Sequence of chain 1.B:
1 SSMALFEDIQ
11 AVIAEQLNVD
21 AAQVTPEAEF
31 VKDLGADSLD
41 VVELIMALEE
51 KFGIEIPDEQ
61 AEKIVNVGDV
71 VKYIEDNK

A small-molecule ligand and the protein it binds are described below.
Small molecule (SMILES): CCCC(=O)SCCNC(=O)CCNC(=O)[C@@H](O)C(C)(C)COP(=O)(O)O

Sequence of chain 1.A:
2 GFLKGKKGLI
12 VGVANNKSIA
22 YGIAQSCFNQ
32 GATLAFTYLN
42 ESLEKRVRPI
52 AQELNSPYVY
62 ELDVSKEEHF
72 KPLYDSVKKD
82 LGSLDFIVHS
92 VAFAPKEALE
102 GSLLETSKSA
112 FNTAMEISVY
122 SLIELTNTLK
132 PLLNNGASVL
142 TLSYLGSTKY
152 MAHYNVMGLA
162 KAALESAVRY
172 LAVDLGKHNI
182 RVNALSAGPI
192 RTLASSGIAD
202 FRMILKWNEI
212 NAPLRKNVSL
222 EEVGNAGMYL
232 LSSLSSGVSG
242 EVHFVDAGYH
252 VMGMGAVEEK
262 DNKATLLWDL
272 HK

Binding-site contacts:
Ligand atom C1 contacts residue TYR155 of chain 1.A at 3.5 Å (hydrophobic).
Ligand atom C3 contacts residue NAD1 of chain 1.C at 3.2 Å.
Ligand atom O40 contacts residue ALA95 of chain 1.A at 3.0 Å (h-bond).
Ligand atom C38 contacts residue GLY198 of chain 1.A at 3.7 Å.
Ligand atom O40 contacts residue MET158 of chain 1.A at 3.9 Å.
Ligand atom O35 contacts residue PHE94 of chain 1.A at 2.9 Å.
Ligand atom C34 contacts residue PHE94 of chain 1.A at 3.4 Å (hydrophobic).
Ligand atom C28 contacts residue SER38 of chain 1.B at 3.9 Å.
Ligand atom O23 contacts residue LEU39 of chain 1.B at 3.8 Å.
Ligand atom O1 contacts residue LYS162 of chain 1.A at 3.8 Å.
Ligand atom C39 contacts residue ALA195 of chain 1.A at 3.8 Å (hydrophobic).
Ligand atom S1 contacts residue ILE199 of chain 1.A at 3.7 Å.
Ligand atom N36 contacts residue PHE94 of chain 1.A at 3.5 Å.
Ligand atom C4 contacts residue TYR145 of chain 1.A at 3.4 Å (hydrophobic).
Ligand atom N41 contacts residue LEU100 of chain 1.A at 3.5 Å.
Ligand atom C39 contacts residue LEU100 of chain 1.A at 3.4 Å (hydrophobic).
Ligand atom C43 contacts residue NAD1 of chain 1.C at 3.3 Å.
Ligand atom C2 contacts residue NAD1 of chain 1.C at 3.3 Å.
Ligand atom O40 contacts residue LEU100 of chain 1.A at 3.8 Å.
Ligand atom C37 contacts residue ALA195 of chain 1.A at 3.4 Å (hydrophobic).
Ligand atom C2 contacts residue TYR155 of chain 1.A at 3.6 Å (hydrophobic).
Ligand atom P24 contacts residue SER38 of chain 1.B at 1.6 Å.
Ligand atom O1 contacts residue TYR155 of chain 1.A at 2.7 Å (h-bond).
Ligand atom O27 contacts residue SER38 of chain 1.B at 2.5 Å (h-bond).
Ligand atom C3 contacts residue ILE199 of chain 1.A at 3.3 Å (hydrophobic).
Ligand atom C30 contacts residue LEU194 of chain 1.A at 3.2 Å (hydrophobic).
Ligand atom N41 contacts residue ALA195 of chain 1.A at 3.5 Å (h-bond).
Ligand atom O23 contacts residue SER38 of chain 1.B at 2.6 Å (h-bond).
Ligand atom C30 contacts residue LEU39 of chain 1.B at 3.5 Å (hydrophobic).
Ligand atom C38 contacts residue ALA195 of chain 1.A at 3.2 Å (hydrophobic).
Ligand atom S1 contacts residue NAD1 of chain 1.C at 3.7 Å.
Ligand atom O25 contacts residue SER38 of chain 1.B at 2.6 Å (h-bond).
Ligand atom C4 contacts residue NAD1 of chain 1.C at 3.5 Å.
Ligand atom O1 contacts residue NAD1 of chain 1.C at 2.5 Å (h-bond).
Ligand atom C31 contacts residue LEU39 of chain 1.B at 3.6 Å (hydrophobic).
Ligand atom C1 contacts residue NAD1 of chain 1.C at 3.2 Å.
Ligand atom C28 contacts residue LYS97 of chain 1.A at 3.6 Å.
Ligand atom C38 contacts residue LEU100 of chain 1.A at 3.7 Å (hydrophobic).
Ligand atom O40 contacts residue PHE94 of chain 1.A at 3.4 Å.
Ligand atom O33 contacts residue ALA195 of chain 1.A at 3.6 Å.